A small-molecule ligand and the protein it binds are described below.
Small molecule (SMILES): CC(=O)N[C@H]1[C@H](O[C@H]2[C@H](O)[C@@H](NC(C)=O)CO[C@@H]2CO)O[C@H](CO)[C@@H](O)[C@@H]1O

Binding-site contacts:
Ligand atom O6 contacts residue THR246 of chain 1.E at 2.8 Å (h-bond).
Ligand atom O5 contacts residue ASN244 of chain 1.E at 2.4 Å (h-bond).
Ligand atom C7 contacts residue ASN244 of chain 1.E at 3.8 Å.
Ligand atom C4 contacts residue ASN244 of chain 1.E at 4.3 Å.
Ligand atom O5 contacts residue ASN247 of chain 1.E at 3.6 Å.
Ligand atom C6 contacts residue THR246 of chain 1.E at 4.0 Å.
Ligand atom C3 contacts residue ASN244 of chain 1.E at 3.9 Å.
Ligand atom O7 contacts residue ASN244 of chain 1.E at 4.1 Å.
Ligand atom C1 contacts residue ASN244 of chain 1.E at 1.5 Å.
Ligand atom C6 contacts residue ASN247 of chain 1.E at 4.3 Å.
Ligand atom O5 contacts residue THR246 of chain 1.E at 3.8 Å.
Ligand atom O6 contacts residue ASN247 of chain 1.E at 3.8 Å.
Ligand atom C5 contacts residue THR246 of chain 1.E at 3.8 Å.
Ligand atom C1 contacts residue THR246 of chain 1.E at 4.2 Å.
Ligand atom N2 contacts residue ASN244 of chain 1.E at 3.0 Å (h-bond).
Ligand atom C2 contacts residue ASN244 of chain 1.E at 2.6 Å.
Ligand atom C5 contacts residue ASN244 of chain 1.E at 3.8 Å.
Ligand atom C1 contacts residue ASN247 of chain 1.E at 4.5 Å.

Sequence of chain 1.E:
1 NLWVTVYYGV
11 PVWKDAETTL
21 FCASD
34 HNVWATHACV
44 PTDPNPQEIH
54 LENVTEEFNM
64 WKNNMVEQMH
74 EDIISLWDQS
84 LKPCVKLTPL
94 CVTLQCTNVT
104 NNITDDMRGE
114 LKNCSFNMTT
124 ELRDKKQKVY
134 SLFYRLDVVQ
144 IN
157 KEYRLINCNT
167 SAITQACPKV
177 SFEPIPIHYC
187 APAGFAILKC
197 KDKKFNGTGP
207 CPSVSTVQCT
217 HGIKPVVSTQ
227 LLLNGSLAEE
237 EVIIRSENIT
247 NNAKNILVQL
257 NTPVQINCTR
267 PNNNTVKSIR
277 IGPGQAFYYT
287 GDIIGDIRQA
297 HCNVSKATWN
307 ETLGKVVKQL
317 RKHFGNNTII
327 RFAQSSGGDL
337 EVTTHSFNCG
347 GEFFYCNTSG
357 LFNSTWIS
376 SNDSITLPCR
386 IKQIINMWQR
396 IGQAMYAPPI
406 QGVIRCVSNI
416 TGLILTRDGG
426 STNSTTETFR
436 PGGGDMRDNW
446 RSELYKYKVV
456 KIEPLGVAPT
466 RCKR